Binding-site contacts:
Ligand atom O7 contacts residue TYR135 of chain 1.A at 3.5 Å.
Ligand atom O3 contacts residue TYR135 of chain 1.A at 4.3 Å.
Ligand atom O5 contacts residue TYR135 of chain 1.A at 4.5 Å.
Ligand atom O5 contacts residue ASN118 of chain 1.A at 2.4 Å (h-bond).
Ligand atom C8 contacts residue LEU137 of chain 1.A at 4.4 Å (hydrophobic).
Ligand atom C5 contacts residue TYR135 of chain 1.A at 4.3 Å (hydrophobic).
Ligand atom C7 contacts residue ASN118 of chain 1.A at 3.0 Å.
Ligand atom C2 contacts residue TYR135 of chain 1.A at 4.3 Å (hydrophobic).
Ligand atom C1 contacts residue ASN118 of chain 1.A at 1.4 Å.
Ligand atom C4 contacts residue ASN118 of chain 1.A at 4.2 Å.
Ligand atom N2 contacts residue TYR135 of chain 1.A at 4.3 Å.
Ligand atom O6 contacts residue SER120 of chain 1.A at 3.7 Å.
Ligand atom C3 contacts residue ASN118 of chain 1.A at 3.8 Å.
Ligand atom C8 contacts residue ASN118 of chain 1.A at 4.2 Å.
Ligand atom C2 contacts residue ASN118 of chain 1.A at 2.5 Å.
Ligand atom C8 contacts residue VAL104 of chain 1.A at 3.7 Å (hydrophobic).
Ligand atom C8 contacts residue ASP290 of chain 1.A at 4.5 Å.
Ligand atom C8 contacts residue ARG91 of chain 1.K at 3.9 Å.
Ligand atom O7 contacts residue THR105 of chain 1.A at 2.9 Å (h-bond).
Ligand atom O7 contacts residue VAL104 of chain 1.A at 4.2 Å.
Ligand atom C8 contacts residue TYR135 of chain 1.A at 4.5 Å (hydrophobic).
Ligand atom C8 contacts residue THR105 of chain 1.A at 4.2 Å.
Ligand atom N2 contacts residue THR105 of chain 1.A at 4.4 Å.
Ligand atom N2 contacts residue ASN118 of chain 1.A at 2.9 Å (h-bond).
Ligand atom C1 contacts residue TYR135 of chain 1.A at 4.0 Å (hydrophobic).
Ligand atom O4 contacts residue TYR135 of chain 1.A at 4.2 Å.
Ligand atom C5 contacts residue ASN118 of chain 1.A at 3.7 Å.
Ligand atom C7 contacts residue TYR135 of chain 1.A at 4.2 Å (hydrophobic).
Ligand atom C7 contacts residue THR105 of chain 1.A at 3.5 Å.
Ligand atom O7 contacts residue ASN118 of chain 1.A at 2.7 Å (h-bond).
Ligand atom C3 contacts residue TYR135 of chain 1.A at 3.9 Å (hydrophobic).
Ligand atom C4 contacts residue TYR135 of chain 1.A at 4.5 Å (hydrophobic).

Sequence of chain 1.K:
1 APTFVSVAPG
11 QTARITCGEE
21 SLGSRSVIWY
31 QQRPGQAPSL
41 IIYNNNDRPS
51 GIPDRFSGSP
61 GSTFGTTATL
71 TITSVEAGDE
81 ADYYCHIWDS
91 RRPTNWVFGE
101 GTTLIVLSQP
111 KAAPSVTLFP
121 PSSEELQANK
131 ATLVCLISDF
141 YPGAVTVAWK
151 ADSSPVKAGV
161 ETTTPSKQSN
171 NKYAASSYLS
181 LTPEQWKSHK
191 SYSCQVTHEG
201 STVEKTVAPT

Sequence of chain 1.A:
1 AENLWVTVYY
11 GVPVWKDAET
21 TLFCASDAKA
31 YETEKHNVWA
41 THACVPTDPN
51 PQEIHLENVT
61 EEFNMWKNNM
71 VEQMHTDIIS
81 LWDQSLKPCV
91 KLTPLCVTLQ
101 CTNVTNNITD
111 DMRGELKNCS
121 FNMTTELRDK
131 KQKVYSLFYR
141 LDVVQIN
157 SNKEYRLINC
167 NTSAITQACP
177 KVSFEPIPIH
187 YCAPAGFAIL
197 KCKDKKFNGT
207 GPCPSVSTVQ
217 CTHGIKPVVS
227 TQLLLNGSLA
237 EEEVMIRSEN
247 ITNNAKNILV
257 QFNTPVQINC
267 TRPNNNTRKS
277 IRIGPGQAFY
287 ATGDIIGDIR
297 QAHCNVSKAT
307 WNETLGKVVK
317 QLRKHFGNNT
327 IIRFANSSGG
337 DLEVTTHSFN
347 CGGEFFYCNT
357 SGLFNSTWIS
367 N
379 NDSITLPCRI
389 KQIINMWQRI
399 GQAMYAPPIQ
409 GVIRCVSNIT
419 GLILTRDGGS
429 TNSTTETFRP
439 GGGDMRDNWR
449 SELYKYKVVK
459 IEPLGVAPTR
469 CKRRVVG

This protein binds this small molecule.
Small molecule (SMILES): CC(=O)N[C@H]1[C@H](O[C@H]2[C@H](O)[C@@H](NC(C)=O)CO[C@@H]2CO)O[C@H](CO)[C@@H](O[C@@H]2O[C@H](CO[C@H]3O[C@H](CO)[C@@H](O)[C@H](O)[C@@H]3O)[C@@H](O)[C@H](O[C@H]3O[C@H](CO)[C@@H](O)[C@H](O)[C@@H]3O)[C@@H]2O)[C@@H]1O